Binding-site contacts:
Ligand atom N1 contacts residue ASP60 of chain 1.B at 2.9 Å (salt-bridge).
Ligand atom C8 contacts residue 81N1 of chain 1.F at 0.8 Å.
Ligand atom C5 contacts residue 81N1 of chain 1.F at 0.3 Å.
Ligand atom C4 contacts residue 81N1 of chain 1.F at 0.3 Å.
Ligand atom N1 contacts residue 81N1 of chain 1.F at 0.3 Å (h-bond).
Ligand atom C7 contacts residue 81N1 of chain 1.F at 0.5 Å.
Ligand atom C1 contacts residue 81N1 of chain 1.F at 0.3 Å.
Ligand atom CL2 contacts residue 81N1 of chain 1.F at 0.1 Å.
Ligand atom C21 contacts residue 81N1 of chain 1.F at 0.2 Å.
Ligand atom C18 contacts residue 81N1 of chain 1.F at 0.5 Å.
Ligand atom C19 contacts residue ARG63 of chain 1.B at 3.2 Å.
Ligand atom C14 contacts residue 81N1 of chain 1.F at 0.6 Å.
Ligand atom N3 contacts residue 81N1 of chain 1.F at 0.4 Å (h-bond).
Ligand atom C11 contacts residue 81N1 of chain 1.F at 0.7 Å.
Ligand atom C16 contacts residue 81N1 of chain 1.F at 0.5 Å.
Ligand atom C6 contacts residue 81N1 of chain 1.F at 0.3 Å.
Ligand atom S1 contacts residue 81N1 of chain 1.F at 0.1 Å (h-bond).
Ligand atom O2 contacts residue 81N1 of chain 1.F at 0.7 Å (h-bond).
Ligand atom C10 contacts residue 81N1 of chain 1.F at 0.6 Å.
Ligand atom C15 contacts residue 81N1 of chain 1.F at 0.6 Å.
Ligand atom C3 contacts residue 81N1 of chain 1.F at 0.3 Å.
Ligand atom O3 contacts residue 81N1 of chain 1.F at 0.5 Å (h-bond).
Ligand atom C20 contacts residue ARG63 of chain 1.B at 3.4 Å.
Ligand atom N2 contacts residue 81N1 of chain 1.F at 0.3 Å (h-bond).
Ligand atom C2 contacts residue 81N1 of chain 1.F at 0.2 Å.
Ligand atom C19 contacts residue 81N1 of chain 1.F at 0.2 Å.
Ligand atom C20 contacts residue 81N1 of chain 1.F at 0.2 Å.
Ligand atom C12 contacts residue 81N1 of chain 1.F at 0.8 Å.
Ligand atom C22 contacts residue 81N1 of chain 1.F at 0.2 Å.
Ligand atom C9 contacts residue 81N1 of chain 1.F at 0.7 Å.
Ligand atom C17 contacts residue 81N1 of chain 1.F at 0.4 Å.
Ligand atom C1 contacts residue ASP60 of chain 1.B at 3.5 Å.
Ligand atom C13 contacts residue 81N1 of chain 1.F at 0.8 Å.
Ligand atom CL1 contacts residue 81N1 of chain 1.F at 0.2 Å.
Ligand atom CL1 contacts residue ASN33 of chain 1.B at 3.4 Å.
Ligand atom C17 contacts residue ARG63 of chain 1.B at 3.4 Å.
Ligand atom O4 contacts residue 81N1 of chain 1.F at 0.7 Å (h-bond).
Ligand atom O3 contacts residue ARG123 of chain 1.B at 2.7 Å (salt-bridge).
Ligand atom O1 contacts residue 81N1 of chain 1.F at 0.4 Å (h-bond).
Ligand atom C22 contacts residue ASN33 of chain 1.B at 3.4 Å.

Sequence of chain 1.B:
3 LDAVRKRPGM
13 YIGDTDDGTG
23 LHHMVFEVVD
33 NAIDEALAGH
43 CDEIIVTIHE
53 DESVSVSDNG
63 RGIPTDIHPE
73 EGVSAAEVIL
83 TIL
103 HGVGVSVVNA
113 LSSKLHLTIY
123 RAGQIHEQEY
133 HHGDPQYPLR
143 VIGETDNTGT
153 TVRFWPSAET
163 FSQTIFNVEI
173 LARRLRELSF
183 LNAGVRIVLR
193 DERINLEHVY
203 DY

A small-molecule ligand and the protein it binds are described below.
Small molecule (SMILES): Cc1[nH]c(C(=O)Nc2nc3c(O[C@@H](C)c4ccccc4)cc(C(=O)O)cc3s2)c(Cl)c1Cl